A protein and the small-molecule ligand that binds it are described below.
Small molecule (SMILES): COc1cc2c(cc1OC)C(=O)/C(=C/C1CCN(Cc3ccccc3)CC1)C2

Sequence of chain 1.A:
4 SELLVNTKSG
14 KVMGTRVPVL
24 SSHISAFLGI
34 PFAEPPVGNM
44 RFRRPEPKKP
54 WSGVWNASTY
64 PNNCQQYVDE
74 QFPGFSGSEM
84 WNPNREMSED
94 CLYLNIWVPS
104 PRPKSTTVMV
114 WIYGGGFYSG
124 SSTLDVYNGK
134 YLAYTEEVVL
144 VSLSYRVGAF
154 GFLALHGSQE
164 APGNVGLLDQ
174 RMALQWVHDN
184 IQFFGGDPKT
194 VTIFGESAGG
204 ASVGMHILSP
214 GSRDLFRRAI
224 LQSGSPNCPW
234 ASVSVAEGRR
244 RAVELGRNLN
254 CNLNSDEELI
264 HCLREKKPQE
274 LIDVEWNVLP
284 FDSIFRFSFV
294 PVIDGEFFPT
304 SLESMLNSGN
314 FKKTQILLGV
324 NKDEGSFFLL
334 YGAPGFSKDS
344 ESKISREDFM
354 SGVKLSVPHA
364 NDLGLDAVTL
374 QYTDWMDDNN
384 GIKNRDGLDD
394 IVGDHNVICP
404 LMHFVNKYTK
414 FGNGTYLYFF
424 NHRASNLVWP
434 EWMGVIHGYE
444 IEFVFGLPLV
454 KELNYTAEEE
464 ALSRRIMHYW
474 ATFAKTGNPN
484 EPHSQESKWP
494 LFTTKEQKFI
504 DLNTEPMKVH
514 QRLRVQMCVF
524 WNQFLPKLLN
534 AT

Binding-site contacts:
Ligand atom CAE contacts residue GLU199 of chain 1.A at 3.2 Å.
Ligand atom CAI contacts residue TRP84 of chain 1.A at 4.0 Å (hydrophobic).
Ligand atom OAC contacts residue PHE331 of chain 1.A at 3.5 Å.
Ligand atom CAU contacts residue TYR334 of chain 1.A at 3.7 Å (hydrophobic).
Ligand atom CBA contacts residue TYR334 of chain 1.A at 4.1 Å (hydrophobic).
Ligand atom OAS contacts residue TRP279 of chain 1.A at 3.8 Å.
Ligand atom CAD contacts residue PHE331 of chain 1.A at 4.0 Å (hydrophobic).
Ligand atom CAB contacts residue SER286 of chain 1.A at 4.1 Å.
Ligand atom CAP contacts residue TYR121 of chain 1.A at 3.6 Å (hydrophobic).
Ligand atom CAT contacts residue TYR334 of chain 1.A at 3.7 Å (hydrophobic).
Ligand atom CAN contacts residue PHE330 of chain 1.A at 4.0 Å (hydrophobic).
Ligand atom CAD contacts residue TYR334 of chain 1.A at 4.0 Å (hydrophobic).
Ligand atom CAM contacts residue PHE331 of chain 1.A at 3.7 Å (hydrophobic).
Ligand atom CAG contacts residue GLU199 of chain 1.A at 3.6 Å.
Ligand atom CAJ contacts residue TRP279 of chain 1.A at 4.0 Å (hydrophobic).
Ligand atom CAL contacts residue TYR121 of chain 1.A at 3.9 Å (hydrophobic).
Ligand atom OAC contacts residue TYR334 of chain 1.A at 4.1 Å.
Ligand atom CAA contacts residue TRP279 of chain 1.A at 3.6 Å (hydrophobic).
Ligand atom CAG contacts residue HIS440 of chain 1.A at 3.8 Å.
Ligand atom CAW contacts residue TYR334 of chain 1.A at 4.2 Å (hydrophobic).
Ligand atom CAI contacts residue HIS440 of chain 1.A at 4.0 Å.
Ligand atom CAQ contacts residue TRP84 of chain 1.A at 3.5 Å (hydrophobic).
Ligand atom CAI contacts residue PHE330 of chain 1.A at 4.0 Å (hydrophobic).
Ligand atom OAR contacts residue TRP279 of chain 1.A at 3.7 Å.
Ligand atom CAH contacts residue TRP84 of chain 1.A at 3.7 Å (hydrophobic).
Ligand atom CAF contacts residue GLY117 of chain 1.A at 4.1 Å.
Ligand atom CAE contacts residue TRP84 of chain 1.A at 4.1 Å (hydrophobic).
Ligand atom CAA contacts residue TYR70 of chain 1.A at 3.4 Å (hydrophobic).
Ligand atom CAP contacts residue TYR334 of chain 1.A at 3.9 Å (hydrophobic).
Ligand atom CAQ contacts residue PHE330 of chain 1.A at 3.8 Å (hydrophobic).
Ligand atom CAF contacts residue TRP84 of chain 1.A at 3.9 Å (hydrophobic).
Ligand atom CAO contacts residue PHE330 of chain 1.A at 3.6 Å (hydrophobic).
Ligand atom CAX contacts residue TRP279 of chain 1.A at 3.9 Å (hydrophobic).
Ligand atom CAF contacts residue GLY118 of chain 1.A at 3.8 Å.
Ligand atom CAV contacts residue TRP84 of chain 1.A at 3.6 Å (hydrophobic).
Ligand atom CAY contacts residue TRP279 of chain 1.A at 3.8 Å (hydrophobic).
Ligand atom CAG contacts residue TRP84 of chain 1.A at 4.1 Å (hydrophobic).
Ligand atom CAT contacts residue TYR121 of chain 1.A at 4.2 Å (hydrophobic).
Ligand atom CAG contacts residue GLY441 of chain 1.A at 4.0 Å.
Ligand atom CAZ contacts residue TYR334 of chain 1.A at 4.0 Å (hydrophobic).